Binding-site contacts:
Ligand atom OAC contacts residue ASP50 of chain 1.C at 2.8 Å (salt-bridge).
Ligand atom OAS contacts residue VAL149 of chain 1.C at 3.7 Å.
Ligand atom SAY contacts residue ASP50 of chain 1.C at 3.9 Å.
Ligand atom OAC contacts residue MG1 of chain 1.L at 2.2 Å.
Ligand atom CAU contacts residue TYR43 of chain 1.C at 3.9 Å (hydrophobic).
Ligand atom OAE contacts residue ASP54 of chain 1.C at 3.6 Å (salt-bridge).
Ligand atom CAN contacts residue LEU46 of chain 1.C at 4.0 Å (hydrophobic).
Ligand atom OAE contacts residue ARG47 of chain 1.C at 3.7 Å.
Ligand atom CAR contacts residue ARG47 of chain 1.C at 3.4 Å.
Ligand atom OAF contacts residue ASN185 of chain 1.C at 3.7 Å.
Ligand atom CAK contacts residue ARG47 of chain 1.C at 3.2 Å.
Ligand atom CAG contacts residue PHE258 of chain 1.C at 4.0 Å (hydrophobic).
Ligand atom CAH contacts residue PHE24 of chain 1.C at 3.3 Å (hydrophobic).
Ligand atom OAB contacts residue ASN185 of chain 1.C at 3.8 Å.
Ligand atom CAJ contacts residue TYR43 of chain 1.C at 3.9 Å (hydrophobic).
Ligand atom OAA contacts residue VAL145 of chain 1.C at 3.4 Å.
Ligand atom CAQ contacts residue VAL145 of chain 1.C at 3.6 Å (hydrophobic).
Ligand atom OAB contacts residue MG1 of chain 1.L at 4.0 Å.
Ligand atom CAH contacts residue TYR43 of chain 1.C at 3.5 Å (hydrophobic).
Ligand atom OAA contacts residue GLN182 of chain 1.C at 3.8 Å.
Ligand atom CAM contacts residue TYR43 of chain 1.C at 3.7 Å (hydrophobic).
Ligand atom OAD contacts residue ARG47 of chain 1.C at 2.8 Å (salt-bridge).
Ligand atom PAX contacts residue ASP50 of chain 1.C at 3.8 Å.
Ligand atom CAI contacts residue VAL39 of chain 1.C at 4.0 Å (hydrophobic).
Ligand atom CAP contacts residue VAL145 of chain 1.C at 3.7 Å (hydrophobic).
Ligand atom CAJ contacts residue ARG47 of chain 1.C at 3.6 Å.
Ligand atom PAX contacts residue MG1 of chain 1.L at 3.0 Å.
Ligand atom CAL contacts residue PHE24 of chain 1.C at 3.9 Å (hydrophobic).
Ligand atom OAE contacts residue ASP50 of chain 1.C at 2.9 Å (salt-bridge).
Ligand atom CAI contacts residue TYR43 of chain 1.C at 3.4 Å (hydrophobic).
Ligand atom CAG contacts residue VAL39 of chain 1.C at 4.0 Å (hydrophobic).
Ligand atom OAA contacts residue MG1 of chain 1.L at 2.8 Å.
Ligand atom CAN contacts residue TYR43 of chain 1.C at 3.9 Å (hydrophobic).
Ligand atom CAR contacts residue ASP50 of chain 1.C at 3.5 Å.
Ligand atom OAA contacts residue ASP50 of chain 1.C at 3.8 Å.
Ligand atom CAL contacts residue TYR43 of chain 1.C at 3.8 Å (hydrophobic).
Ligand atom CAG contacts residue TYR43 of chain 1.C at 3.5 Å (hydrophobic).
Ligand atom OAC contacts residue ASP54 of chain 1.C at 2.9 Å (salt-bridge).
Ligand atom SAY contacts residue ARG47 of chain 1.C at 3.7 Å.
Ligand atom CAJ contacts residue LEU46 of chain 1.C at 3.9 Å (hydrophobic).

This small molecule binds to this protein.
Small molecule (SMILES): O=P(O)(O)[C@@H](CCCc1cccc(Oc2ccccc2)c1)S(=O)(=O)O

Sequence of chain 1.C:
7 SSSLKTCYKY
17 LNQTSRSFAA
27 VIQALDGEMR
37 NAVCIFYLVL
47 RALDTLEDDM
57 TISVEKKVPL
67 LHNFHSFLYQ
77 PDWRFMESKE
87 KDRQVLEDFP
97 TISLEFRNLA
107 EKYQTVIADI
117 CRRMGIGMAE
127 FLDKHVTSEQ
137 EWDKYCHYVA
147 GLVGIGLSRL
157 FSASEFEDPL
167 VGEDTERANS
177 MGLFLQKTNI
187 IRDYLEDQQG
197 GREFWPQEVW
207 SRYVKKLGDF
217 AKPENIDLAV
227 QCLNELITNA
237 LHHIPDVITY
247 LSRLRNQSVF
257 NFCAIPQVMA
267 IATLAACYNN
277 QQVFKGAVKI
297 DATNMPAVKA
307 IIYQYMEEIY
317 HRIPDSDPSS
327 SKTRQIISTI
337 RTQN